Sequence of chain 5.C:
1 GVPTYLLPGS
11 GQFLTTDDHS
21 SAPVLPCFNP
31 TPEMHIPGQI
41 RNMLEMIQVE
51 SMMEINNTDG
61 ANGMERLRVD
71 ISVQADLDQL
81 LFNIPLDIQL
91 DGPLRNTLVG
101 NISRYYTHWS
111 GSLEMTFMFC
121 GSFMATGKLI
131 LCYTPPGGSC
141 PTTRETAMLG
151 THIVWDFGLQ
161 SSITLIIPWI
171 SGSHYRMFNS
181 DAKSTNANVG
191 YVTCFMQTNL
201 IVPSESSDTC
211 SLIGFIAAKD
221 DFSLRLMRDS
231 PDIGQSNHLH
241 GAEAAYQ

The small molecule below binds the protein below.
Small molecule (SMILES): Cc1cc(CCCOc2c(C)cc(-c3noc(C(F)(F)F)n3)cc2C)on1

Sequence of chain 1.C:
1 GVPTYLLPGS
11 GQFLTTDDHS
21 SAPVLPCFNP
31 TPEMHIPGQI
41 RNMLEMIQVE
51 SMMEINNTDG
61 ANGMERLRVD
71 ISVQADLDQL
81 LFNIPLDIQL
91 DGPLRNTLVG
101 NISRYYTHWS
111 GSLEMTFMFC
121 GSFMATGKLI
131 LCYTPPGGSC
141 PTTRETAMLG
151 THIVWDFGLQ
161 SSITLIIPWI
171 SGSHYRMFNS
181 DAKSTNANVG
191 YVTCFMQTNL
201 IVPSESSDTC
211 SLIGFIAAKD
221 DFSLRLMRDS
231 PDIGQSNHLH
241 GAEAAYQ

Sequence of chain 5.A:
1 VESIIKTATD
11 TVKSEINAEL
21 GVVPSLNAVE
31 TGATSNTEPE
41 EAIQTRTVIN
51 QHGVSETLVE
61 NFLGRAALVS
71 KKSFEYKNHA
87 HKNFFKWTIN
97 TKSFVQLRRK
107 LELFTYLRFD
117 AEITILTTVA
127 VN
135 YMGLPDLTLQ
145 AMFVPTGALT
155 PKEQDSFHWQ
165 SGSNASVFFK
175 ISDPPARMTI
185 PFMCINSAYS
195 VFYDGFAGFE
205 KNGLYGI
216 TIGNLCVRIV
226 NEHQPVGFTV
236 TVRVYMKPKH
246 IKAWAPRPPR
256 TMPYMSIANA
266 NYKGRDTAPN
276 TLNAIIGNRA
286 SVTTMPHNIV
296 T

Binding-site contacts:
Ligand atom C1C contacts residue TYR193 of chain 5.A at 3.9 Å (hydrophobic).
Ligand atom C1B contacts residue ILE95 of chain 5.A at 3.6 Å (hydrophobic).
Ligand atom F2 contacts residue PHE147 of chain 5.A at 3.8 Å.
Ligand atom C2B contacts residue ILE184 of chain 5.A at 3.8 Å (hydrophobic).
Ligand atom F2 contacts residue ALA169 of chain 5.A at 3.6 Å.
Ligand atom C2A contacts residue LEU220 of chain 5.A at 3.8 Å (hydrophobic).
Ligand atom N3A contacts residue PHE147 of chain 5.A at 3.9 Å.
Ligand atom F3 contacts residue VAL24 of chain 5.C at 3.3 Å.
Ligand atom CM2 contacts residue ILE184 of chain 5.A at 3.8 Å (hydrophobic).
Ligand atom C5B contacts residue ILE119 of chain 5.A at 3.9 Å (hydrophobic).
Ligand atom F3 contacts residue PHE147 of chain 5.A at 3.5 Å.
Ligand atom CM6 contacts residue TRP93 of chain 5.A at 3.7 Å (hydrophobic).
Ligand atom O1B contacts residue ILE119 of chain 5.A at 3.9 Å.
Ligand atom F1 contacts residue VAL171 of chain 5.A at 3.8 Å.
Ligand atom CM2 contacts residue PHE147 of chain 5.A at 3.8 Å (hydrophobic).
Ligand atom C4 contacts residue ILE217 of chain 5.A at 4.0 Å (hydrophobic).
Ligand atom N1A contacts residue ILE119 of chain 5.A at 3.8 Å.
Ligand atom F2 contacts residue VAL171 of chain 5.A at 3.9 Å.
Ligand atom C3B contacts residue ILE184 of chain 5.A at 3.5 Å (hydrophobic).
Ligand atom CM6 contacts residue ILE119 of chain 5.A at 4.0 Å (hydrophobic).
Ligand atom F3 contacts residue ALA169 of chain 5.A at 3.7 Å.
Ligand atom CM2 contacts residue ILE217 of chain 5.A at 3.4 Å (hydrophobic).
Ligand atom O1 contacts residue THR97 of chain 5.A at 3.8 Å.
Ligand atom C6B contacts residue ILE95 of chain 5.A at 4.0 Å (hydrophobic).
Ligand atom N2 contacts residue PHE115 of chain 5.A at 3.7 Å.
Ligand atom N3A contacts residue ILE184 of chain 5.A at 3.9 Å.
Ligand atom O1 contacts residue PHE115 of chain 5.A at 3.4 Å.
Ligand atom C6B contacts residue ILE119 of chain 5.A at 3.8 Å (hydrophobic).
Ligand atom O1A contacts residue LEU220 of chain 5.A at 3.4 Å.
Ligand atom C3A contacts residue LEU220 of chain 5.A at 4.0 Å (hydrophobic).
Ligand atom F2 contacts residue ALA145 of chain 5.A at 2.8 Å.
Ligand atom N1A contacts residue LEU220 of chain 5.A at 3.3 Å.
Ligand atom C2B contacts residue ILE95 of chain 5.A at 3.8 Å (hydrophobic).
Ligand atom O1A contacts residue ILE121 of chain 5.A at 3.8 Å.
Ligand atom CM6 contacts residue ILE95 of chain 5.A at 3.9 Å (hydrophobic).
Ligand atom N2 contacts residue THR97 of chain 5.A at 3.8 Å.
Ligand atom C4 contacts residue TYR193 of chain 5.A at 3.9 Å (hydrophobic).
Ligand atom CM2 contacts residue ILE95 of chain 5.A at 4.0 Å (hydrophobic).
Ligand atom C5 contacts residue TYR193 of chain 5.A at 4.0 Å (hydrophobic).
Ligand atom F1 contacts residue MET182 of chain 5.A at 3.2 Å.